Sequence of chain 1.E:
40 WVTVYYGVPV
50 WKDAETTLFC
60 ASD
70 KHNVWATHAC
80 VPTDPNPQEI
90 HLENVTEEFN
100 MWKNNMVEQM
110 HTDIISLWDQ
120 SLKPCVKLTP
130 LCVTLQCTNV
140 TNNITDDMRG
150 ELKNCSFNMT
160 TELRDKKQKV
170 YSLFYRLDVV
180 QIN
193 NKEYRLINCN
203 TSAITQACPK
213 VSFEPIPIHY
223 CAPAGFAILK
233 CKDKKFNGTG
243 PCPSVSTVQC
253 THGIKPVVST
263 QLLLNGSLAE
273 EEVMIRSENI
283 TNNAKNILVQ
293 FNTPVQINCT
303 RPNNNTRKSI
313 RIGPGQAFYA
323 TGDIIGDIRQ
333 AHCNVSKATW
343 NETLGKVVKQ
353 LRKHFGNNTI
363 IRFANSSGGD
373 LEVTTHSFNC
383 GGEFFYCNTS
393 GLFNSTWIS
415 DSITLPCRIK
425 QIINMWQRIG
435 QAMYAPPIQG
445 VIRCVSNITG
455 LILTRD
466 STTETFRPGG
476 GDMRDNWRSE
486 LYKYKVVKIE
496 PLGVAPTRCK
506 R

Binding-site contacts:
Ligand atom C1 contacts residue ASN138 of chain 1.E at 1.5 Å.
Ligand atom C7 contacts residue ASN138 of chain 1.E at 3.4 Å.
Ligand atom C3 contacts residue ASN138 of chain 1.E at 3.9 Å.
Ligand atom N2 contacts residue ASN138 of chain 1.E at 2.9 Å (h-bond).
Ligand atom O5 contacts residue ASN138 of chain 1.E at 2.5 Å (h-bond).
Ligand atom O7 contacts residue THR140 of chain 1.E at 4.4 Å.
Ligand atom C4 contacts residue ASN138 of chain 1.E at 4.4 Å.
Ligand atom O7 contacts residue ASN138 of chain 1.E at 3.6 Å.
Ligand atom C2 contacts residue ASN138 of chain 1.E at 2.5 Å.
Ligand atom C8 contacts residue ASN138 of chain 1.E at 4.0 Å.
Ligand atom C5 contacts residue ASN138 of chain 1.E at 3.8 Å.

The protein below binds the small molecule below.
Small molecule (SMILES): CC(=O)N[C@@H]1[C@@H](O)[C@H](O)[C@@H](CO)O[C@H]1O